Sequence of chain 1.R:
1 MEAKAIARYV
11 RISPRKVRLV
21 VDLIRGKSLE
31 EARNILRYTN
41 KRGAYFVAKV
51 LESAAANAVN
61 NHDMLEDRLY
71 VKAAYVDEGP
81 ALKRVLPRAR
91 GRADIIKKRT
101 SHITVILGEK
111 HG

Binding-site contacts:
Ligand atom NE1 contacts residue ARG90 of chain 1.R at 4.4 Å.
Ligand atom CZ2 contacts residue ARG90 of chain 1.R at 3.7 Å.
Ligand atom CA contacts residue MG1 of chain 1.QWA at 4.2 Å.
Ligand atom NH2 contacts residue MG1 of chain 1.WP at 3.8 Å.
Ligand atom CH2 contacts residue ARG90 of chain 1.R at 4.0 Å.
Ligand atom CB contacts residue MG1 of chain 1.QWA at 3.0 Å.
Ligand atom CE2 contacts residue ARG90 of chain 1.R at 4.5 Å.

A small-molecule ligand and the protein it binds are described below.
Small molecule (SMILES): CC[C@H](C)[C@H](NC(=O)[C@H](CCCN=C(N)N)NC(=O)[C@@H](N)CCCN=C(N)N)C(=O)N[C@@H](CCCN=C(N)N)C(=O)N1CCC[C@H]1C(=O)N[C@@H](CCCN=C(N)N)C(=O)N1CCC[C@H]1C(=O)N1CCC[C@H]1C(=O)N[C@@H](CCCN=C(N)N)C(=O)N[C@@H](CC(C)C)C(=O)N1CCC[C@H]1C(=O)N[C@@H](CCCN=C(N)N)C(=O)N1CCC[C@H]1C(=O)N[C@@H](CCCN=C(N)N)C(=O)N[C@@H](CC1=CN=C2CC=CC=C12)C(=O)N[C@@H](C)C=O